Binding-site contacts:
Ligand atom C31 contacts residue ILE48 of chain 1.A at 3.3 Å (hydrophobic).
Ligand atom C9 contacts residue LEU173 of chain 1.A at 3.7 Å (hydrophobic).
Ligand atom S19 contacts residue LYS71 of chain 1.A at 3.6 Å.
Ligand atom C22 contacts residue LEU187 of chain 1.A at 3.6 Å (hydrophobic).
Ligand atom C17 contacts residue VAL104 of chain 1.A at 3.7 Å (hydrophobic).
Ligand atom N8 contacts residue ILE123 of chain 1.A at 2.8 Å (h-bond).
Ligand atom C27 contacts residue PHE185 of chain 1.A at 3.5 Å (hydrophobic).
Ligand atom CL2 contacts residue LYS71 of chain 1.A at 3.7 Å.
Ligand atom N33 contacts residue GLU170 of chain 1.A at 3.0 Å (salt-bridge).
Ligand atom C25 contacts residue LEU120 of chain 1.A at 3.5 Å (hydrophobic).
Ligand atom N8 contacts residue ALA69 of chain 1.A at 3.7 Å.
Ligand atom O11 contacts residue ILE48 of chain 1.A at 3.5 Å.
Ligand atom O20 contacts residue LYS71 of chain 1.A at 3.2 Å (salt-bridge).
Ligand atom C17 contacts residue LEU120 of chain 1.A at 3.5 Å (hydrophobic).
Ligand atom C6 contacts residue ASP121 of chain 1.A at 3.7 Å.
Ligand atom C15 contacts residue ASP184 of chain 1.A at 3.4 Å.
Ligand atom C6 contacts residue ALA69 of chain 1.A at 3.7 Å (hydrophobic).
Ligand atom C32 contacts residue GLU127 of chain 1.A at 3.4 Å.
Ligand atom C14 contacts residue ASP184 of chain 1.A at 3.3 Å.
Ligand atom N18 contacts residue ASP184 of chain 1.A at 3.2 Å (salt-bridge).
Ligand atom O21 contacts residue ASP184 of chain 1.A at 3.4 Å (salt-bridge).
Ligand atom O21 contacts residue PHE185 of chain 1.A at 2.9 Å (h-bond).
Ligand atom CL2 contacts residue CYS188 of chain 1.A at 3.6 Å.
Ligand atom N18 contacts residue LYS71 of chain 1.A at 3.2 Å (salt-bridge).
Ligand atom N8 contacts residue ASP121 of chain 1.A at 3.2 Å (salt-bridge).
Ligand atom CL1 contacts residue PHE118 of chain 1.A at 3.5 Å.
Ligand atom C34 contacts residue GLU170 of chain 1.A at 3.5 Å.
Ligand atom N8 contacts residue TYR122 of chain 1.A at 3.4 Å.
Ligand atom C32 contacts residue GLU170 of chain 1.A at 3.5 Å.
Ligand atom C35 contacts residue GLY49 of chain 1.A at 3.7 Å.
Ligand atom C13 contacts residue THR183 of chain 1.A at 3.7 Å.
Ligand atom C23 contacts residue LEU187 of chain 1.A at 3.6 Å (hydrophobic).
Ligand atom N7 contacts residue ILE123 of chain 1.A at 3.5 Å (h-bond).
Ligand atom N33 contacts residue GLU127 of chain 1.A at 2.9 Å (salt-bridge).
Ligand atom O20 contacts residue CYS188 of chain 1.A at 3.1 Å (h-bond).
Ligand atom C35 contacts residue ILE48 of chain 1.A at 3.3 Å (hydrophobic).
Ligand atom O20 contacts residue LEU187 of chain 1.A at 3.0 Å (h-bond).
Ligand atom N7 contacts residue ASP121 of chain 1.A at 2.6 Å (salt-bridge).
Ligand atom N7 contacts residue ALA69 of chain 1.A at 3.4 Å.
Ligand atom C16 contacts residue LEU120 of chain 1.A at 3.7 Å (hydrophobic).

A protein and the small-molecule ligand that binds it are described below.
Small molecule (SMILES): O=C(N[C@@H]1CCNC1)c1cc(-c2ccc(NS(=O)(=O)c3cccc(Cl)c3Cl)cc2)nc2n[nH]cc12

Sequence of chain 1.A:
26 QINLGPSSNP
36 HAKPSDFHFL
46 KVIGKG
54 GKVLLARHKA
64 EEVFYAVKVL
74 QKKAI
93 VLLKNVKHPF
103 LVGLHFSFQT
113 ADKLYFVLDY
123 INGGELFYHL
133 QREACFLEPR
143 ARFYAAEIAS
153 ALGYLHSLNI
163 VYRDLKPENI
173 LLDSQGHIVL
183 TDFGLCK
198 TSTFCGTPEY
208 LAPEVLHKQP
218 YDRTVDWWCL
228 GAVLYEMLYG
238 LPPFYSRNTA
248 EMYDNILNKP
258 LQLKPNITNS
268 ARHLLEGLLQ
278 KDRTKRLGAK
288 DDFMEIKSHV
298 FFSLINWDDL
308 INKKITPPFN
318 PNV